Binding-site contacts:
Ligand atom C2 contacts residue ASN775 of chain 1.B at 2.4 Å.
Ligand atom C3 contacts residue SER777 of chain 1.B at 4.3 Å.
Ligand atom O6 contacts residue ASN902 of chain 1.B at 3.8 Å.
Ligand atom C8 contacts residue ASN775 of chain 1.B at 4.1 Å.
Ligand atom O5 contacts residue ASN775 of chain 1.B at 2.5 Å (h-bond).
Ligand atom C5 contacts residue ASN775 of chain 1.B at 3.8 Å.
Ligand atom N2 contacts residue ASN775 of chain 1.B at 2.7 Å (h-bond).
Ligand atom O5 contacts residue ASN902 of chain 1.B at 3.9 Å.
Ligand atom C6 contacts residue ASN902 of chain 1.B at 3.4 Å.
Ligand atom O7 contacts residue ASN775 of chain 1.B at 3.2 Å (h-bond).
Ligand atom C1 contacts residue ASN775 of chain 1.B at 1.4 Å.
Ligand atom C3 contacts residue ASN775 of chain 1.B at 3.7 Å.
Ligand atom C4 contacts residue ASN775 of chain 1.B at 4.3 Å.
Ligand atom C7 contacts residue ASN775 of chain 1.B at 3.1 Å.

The protein below binds the small molecule below.
Small molecule (SMILES): CC(=O)N[C@@H]1[C@@H](O)[C@H](O)[C@@H](CO)O[C@H]1O

Sequence of chain 1.B:
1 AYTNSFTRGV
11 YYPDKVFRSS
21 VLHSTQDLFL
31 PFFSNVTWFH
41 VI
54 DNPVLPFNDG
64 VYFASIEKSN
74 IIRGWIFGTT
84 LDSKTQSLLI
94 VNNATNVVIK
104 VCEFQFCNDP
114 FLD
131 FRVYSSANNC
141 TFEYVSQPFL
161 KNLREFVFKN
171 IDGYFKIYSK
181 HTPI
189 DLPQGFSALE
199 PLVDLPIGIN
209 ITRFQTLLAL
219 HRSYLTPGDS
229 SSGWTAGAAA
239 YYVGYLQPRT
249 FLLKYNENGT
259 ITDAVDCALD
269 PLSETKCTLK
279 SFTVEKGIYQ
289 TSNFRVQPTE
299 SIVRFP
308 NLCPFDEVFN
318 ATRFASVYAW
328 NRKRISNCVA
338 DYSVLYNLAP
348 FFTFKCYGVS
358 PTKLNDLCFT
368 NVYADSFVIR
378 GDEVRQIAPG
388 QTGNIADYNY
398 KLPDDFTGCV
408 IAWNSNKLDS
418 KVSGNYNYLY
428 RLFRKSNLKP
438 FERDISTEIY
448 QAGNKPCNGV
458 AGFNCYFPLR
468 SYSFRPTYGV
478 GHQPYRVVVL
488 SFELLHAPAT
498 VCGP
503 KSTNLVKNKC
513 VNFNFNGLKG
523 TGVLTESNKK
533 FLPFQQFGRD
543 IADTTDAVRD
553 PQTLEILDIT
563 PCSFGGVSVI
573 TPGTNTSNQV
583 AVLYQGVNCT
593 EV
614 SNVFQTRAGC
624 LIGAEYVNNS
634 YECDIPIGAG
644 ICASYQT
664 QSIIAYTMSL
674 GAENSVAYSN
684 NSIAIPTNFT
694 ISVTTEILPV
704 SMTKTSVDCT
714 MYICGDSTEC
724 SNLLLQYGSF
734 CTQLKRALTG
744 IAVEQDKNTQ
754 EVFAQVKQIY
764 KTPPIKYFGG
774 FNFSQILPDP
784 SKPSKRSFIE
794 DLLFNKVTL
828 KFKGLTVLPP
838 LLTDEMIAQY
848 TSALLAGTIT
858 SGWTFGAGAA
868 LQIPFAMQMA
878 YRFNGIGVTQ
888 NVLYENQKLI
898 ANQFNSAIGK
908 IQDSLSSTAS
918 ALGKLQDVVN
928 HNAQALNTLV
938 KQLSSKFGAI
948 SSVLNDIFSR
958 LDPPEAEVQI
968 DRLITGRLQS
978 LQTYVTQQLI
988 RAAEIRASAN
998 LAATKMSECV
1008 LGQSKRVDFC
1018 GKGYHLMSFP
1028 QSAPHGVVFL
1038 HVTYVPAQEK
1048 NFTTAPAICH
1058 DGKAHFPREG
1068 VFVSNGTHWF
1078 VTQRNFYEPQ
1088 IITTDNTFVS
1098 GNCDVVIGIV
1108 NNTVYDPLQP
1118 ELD